Binding-site contacts:
Ligand atom CD1 contacts residue ARG29 of chain 54.B at 3.5 Å.
Ligand atom N contacts residue ASP243 of chain 54.B at 3.2 Å (salt-bridge).
Ligand atom OE1 contacts residue ARG36 of chain 54.B at 2.9 Å (salt-bridge).
Ligand atom CA contacts residue ARG29 of chain 54.B at 4.1 Å.
Ligand atom CD1 contacts residue LEU40 of chain 54.B at 3.6 Å (hydrophobic).
Ligand atom O contacts residue ARG29 of chain 54.B at 3.2 Å (salt-bridge).
Ligand atom N contacts residue ARG35 of chain 54.B at 4.0 Å.
Ligand atom CG2 contacts residue ARG35 of chain 54.B at 3.4 Å.
Ligand atom NE2 contacts residue GLU39 of chain 54.B at 2.9 Å (salt-bridge).
Ligand atom C contacts residue GLU39 of chain 54.B at 3.6 Å.
Ligand atom CB contacts residue ASP243 of chain 54.B at 4.0 Å.
Ligand atom O contacts residue PRO43 of chain 54.B at 3.8 Å.
Ligand atom CG contacts residue ARG36 of chain 54.B at 3.8 Å.
Ligand atom C contacts residue ASP243 of chain 54.B at 3.8 Å.
Ligand atom N contacts residue ARG29 of chain 54.B at 4.2 Å.
Ligand atom N contacts residue ASP243 of chain 54.B at 2.6 Å (salt-bridge).
Ligand atom O contacts residue ILE25 of chain 54.B at 3.8 Å.
Ligand atom N contacts residue PRO43 of chain 54.B at 4.0 Å.
Ligand atom OE1 contacts residue PHE37 of chain 54.B at 3.7 Å.
Ligand atom O contacts residue ARG35 of chain 54.B at 4.0 Å.
Ligand atom CD contacts residue GLU39 of chain 54.B at 3.2 Å.
Ligand atom CD2 contacts residue LEU40 of chain 54.B at 4.1 Å (hydrophobic).
Ligand atom OE1 contacts residue GLU39 of chain 54.B at 3.1 Å (salt-bridge).
Ligand atom CA contacts residue ASP243 of chain 54.B at 3.6 Å.
Ligand atom C contacts residue ARG29 of chain 54.B at 3.9 Å.
Ligand atom O contacts residue ARG35 of chain 54.B at 2.7 Å (salt-bridge).
Ligand atom CG2 contacts residue ARG36 of chain 54.B at 4.1 Å.
Ligand atom CA contacts residue ASP243 of chain 54.B at 3.5 Å.
Ligand atom CG1 contacts residue ASP243 of chain 54.B at 3.2 Å.
Ligand atom O contacts residue GLU39 of chain 54.B at 3.0 Å (salt-bridge).
Ligand atom C contacts residue ARG35 of chain 54.B at 3.9 Å.
Ligand atom O contacts residue ASP243 of chain 54.B at 4.1 Å.
Ligand atom CB contacts residue ARG36 of chain 54.B at 3.4 Å.
Ligand atom C contacts residue ASP243 of chain 54.B at 3.5 Å.
Ligand atom CA contacts residue ARG29 of chain 54.B at 3.8 Å.
Ligand atom CD1 contacts residue ARG36 of chain 54.B at 3.6 Å.
Ligand atom CD contacts residue ARG36 of chain 54.B at 3.7 Å.
Ligand atom CG2 contacts residue PRO43 of chain 54.B at 3.8 Å (hydrophobic).
Ligand atom CG1 contacts residue ARG36 of chain 54.B at 4.0 Å.
Ligand atom CD1 contacts residue ARG35 of chain 54.B at 4.0 Å.

A protein and the small-molecule ligand that binds it are described below.
Small molecule (SMILES): CC[C@H](C)[C@H](NC(=O)[C@H](CC(C)C)NC(=O)[C@H](CO)NC(=O)CNC(=O)[C@@H](NC(=O)[C@@H](N)[C@@H](C)O)C(C)C)C(=O)N[C@H](C=O)CCC(N)=O

Sequence of chain 54.B:
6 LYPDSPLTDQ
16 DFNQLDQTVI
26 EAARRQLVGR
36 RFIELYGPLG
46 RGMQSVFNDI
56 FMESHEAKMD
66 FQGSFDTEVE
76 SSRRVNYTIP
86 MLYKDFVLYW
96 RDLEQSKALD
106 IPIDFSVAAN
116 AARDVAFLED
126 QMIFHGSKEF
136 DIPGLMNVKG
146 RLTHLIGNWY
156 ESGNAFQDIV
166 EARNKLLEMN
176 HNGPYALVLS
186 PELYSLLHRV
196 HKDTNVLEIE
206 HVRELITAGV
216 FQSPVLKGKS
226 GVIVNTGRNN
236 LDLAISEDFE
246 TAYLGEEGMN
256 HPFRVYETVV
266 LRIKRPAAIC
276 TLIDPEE